Sequence of chain 1.B:
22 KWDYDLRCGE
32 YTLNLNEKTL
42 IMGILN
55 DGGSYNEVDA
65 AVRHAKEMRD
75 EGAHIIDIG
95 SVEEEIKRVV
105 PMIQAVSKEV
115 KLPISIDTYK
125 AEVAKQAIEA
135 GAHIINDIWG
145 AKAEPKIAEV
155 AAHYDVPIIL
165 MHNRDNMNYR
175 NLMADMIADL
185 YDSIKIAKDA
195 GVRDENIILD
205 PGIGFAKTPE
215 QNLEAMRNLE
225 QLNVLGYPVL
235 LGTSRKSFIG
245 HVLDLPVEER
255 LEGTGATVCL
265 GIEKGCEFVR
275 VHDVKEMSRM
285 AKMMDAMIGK

Binding-site contacts:
Ligand atom C6 contacts residue ARG274 of chain 1.B at 3.6 Å.
Ligand atom O1 contacts residue GLY236 of chain 1.B at 3.4 Å (h-bond).
Ligand atom C5 contacts residue PHE209 of chain 1.B at 3.8 Å (hydrophobic).
Ligand atom N2 contacts residue ILE142 of chain 1.B at 3.5 Å.
Ligand atom N5 contacts residue ILE163 of chain 1.B at 3.9 Å.
Ligand atom C1 contacts residue ASP204 of chain 1.B at 3.3 Å.
Ligand atom C6 contacts residue PHE209 of chain 1.B at 3.5 Å (hydrophobic).
Ligand atom N5 contacts residue ASP204 of chain 1.B at 2.9 Å (salt-bridge).
Ligand atom C2 contacts residue ARG274 of chain 1.B at 3.6 Å.
Ligand atom C4 contacts residue ASP204 of chain 1.B at 3.9 Å.
Ligand atom N2 contacts residue ASN140 of chain 1.B at 3.2 Å (h-bond).
Ligand atom C9 contacts residue ARG274 of chain 1.B at 3.7 Å.
Ligand atom C3 contacts residue PHE209 of chain 1.B at 4.0 Å (hydrophobic).
Ligand atom N4 contacts residue ARG274 of chain 1.B at 3.6 Å (salt-bridge).
Ligand atom O4 contacts residue ARG274 of chain 1.B at 3.8 Å.
Ligand atom C7 contacts residue PHE209 of chain 1.B at 4.0 Å (hydrophobic).
Ligand atom N4 contacts residue ILE142 of chain 1.B at 4.0 Å.
Ligand atom C1 contacts residue ARG274 of chain 1.B at 3.9 Å.
Ligand atom C2 contacts residue ASP121 of chain 1.B at 4.0 Å.
Ligand atom O1 contacts residue LYS240 of chain 1.B at 3.1 Å (salt-bridge).
Ligand atom C1 contacts residue MET165 of chain 1.B at 4.1 Å (hydrophobic).
Ligand atom N1 contacts residue MET165 of chain 1.B at 3.8 Å.
Ligand atom N2 contacts residue ARG274 of chain 1.B at 3.8 Å.
Ligand atom C3 contacts residue ARG274 of chain 1.B at 3.7 Å.
Ligand atom N4 contacts residue ASP121 of chain 1.B at 3.4 Å (salt-bridge).
Ligand atom N1 contacts residue ASP204 of chain 1.B at 2.8 Å (salt-bridge).
Ligand atom O2 contacts residue LYS240 of chain 1.B at 2.9 Å (salt-bridge).
Ligand atom C2 contacts residue ILE142 of chain 1.B at 3.4 Å (hydrophobic).
Ligand atom C5 contacts residue ARG274 of chain 1.B at 3.8 Å.
Ligand atom N1 contacts residue ARG274 of chain 1.B at 4.0 Å.
Ligand atom N3 contacts residue ARG274 of chain 1.B at 3.5 Å (salt-bridge).
Ligand atom N5 contacts residue ASN140 of chain 1.B at 2.6 Å (h-bond).
Ligand atom O2 contacts residue PHE209 of chain 1.B at 3.1 Å.
Ligand atom N3 contacts residue ASP121 of chain 1.B at 3.0 Å (salt-bridge).
Ligand atom C1 contacts residue ASN140 of chain 1.B at 3.7 Å.
Ligand atom O3 contacts residue ARG274 of chain 1.B at 3.4 Å (salt-bridge).
Ligand atom N3 contacts residue ILE142 of chain 1.B at 3.4 Å.
Ligand atom O1 contacts residue PHE209 of chain 1.B at 3.7 Å.
Ligand atom C4 contacts residue MET165 of chain 1.B at 3.8 Å (hydrophobic).
Ligand atom O3 contacts residue HIS276 of chain 1.B at 3.7 Å.

This protein binds this small molecule.
Small molecule (SMILES): Nc1nc2[nH]nc(CCC(=O)O)c(=O)c2c(=O)[nH]1